Sequence of chain 1.TA:
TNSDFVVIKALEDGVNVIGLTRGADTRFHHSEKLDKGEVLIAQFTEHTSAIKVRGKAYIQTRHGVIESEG

Sequence of chain 1.UA:
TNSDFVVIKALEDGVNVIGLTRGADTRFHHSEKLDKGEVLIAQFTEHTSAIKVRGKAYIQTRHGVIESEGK

The protein below binds the small molecule below.
Small molecule (SMILES): N[C@@H](Cc1c[nH]c2ccccc12)C(=O)O

Binding-site contacts:
Ligand atom OXT contacts residue GLY25 of chain 1.UA at 4.0 Å.
Ligand atom CA contacts residue GLY25 of chain 1.UA at 3.5 Å.
Ligand atom CG contacts residue SER51 of chain 1.UA at 3.9 Å.
Ligand atom C contacts residue GLY25 of chain 1.UA at 3.5 Å.
Ligand atom CZ3 contacts residue HIS32 of chain 1.TA at 4.0 Å.
Ligand atom NE1 contacts residue GLN45 of chain 1.TA at 2.9 Å (h-bond).
Ligand atom CH2 contacts residue ILE20 of chain 1.TA at 4.0 Å (hydrophobic).
Ligand atom N contacts residue GLY25 of chain 1.UA at 2.8 Å (h-bond).
Ligand atom CB contacts residue THR28 of chain 1.UA at 3.5 Å.
Ligand atom CA contacts residue SER51 of chain 1.UA at 3.9 Å.
Ligand atom CE3 contacts residue HIS32 of chain 1.TA at 4.0 Å.
Ligand atom CB contacts residue THR23 of chain 1.UA at 3.7 Å.
Ligand atom OXT contacts residue THR50 of chain 1.TA at 2.9 Å (h-bond).
Ligand atom CZ3 contacts residue GLY21 of chain 1.TA at 3.6 Å.
Ligand atom N contacts residue THR23 of chain 1.UA at 2.8 Å (h-bond).
Ligand atom CA contacts residue THR23 of chain 1.UA at 3.7 Å.
Ligand atom CH2 contacts residue GLY21 of chain 1.TA at 3.5 Å.
Ligand atom CD1 contacts residue THR47 of chain 1.TA at 3.9 Å.
Ligand atom N contacts residue THR28 of chain 1.UA at 3.0 Å (h-bond).
Ligand atom OXT contacts residue THR47 of chain 1.TA at 2.6 Å (h-bond).
Ligand atom N contacts residue ARG24 of chain 1.UA at 3.9 Å.
Ligand atom CD1 contacts residue GLN45 of chain 1.TA at 3.6 Å.
Ligand atom O contacts residue SER51 of chain 1.UA at 2.8 Å (h-bond).
Ligand atom C contacts residue THR47 of chain 1.TA at 3.5 Å.
Ligand atom CZ2 contacts residue THR50 of chain 1.TA at 3.9 Å.
Ligand atom C contacts residue SER51 of chain 1.UA at 3.5 Å.
Ligand atom CZ2 contacts residue ALA44 of chain 1.TA at 3.9 Å (hydrophobic).
Ligand atom CD1 contacts residue SER51 of chain 1.UA at 3.6 Å.
Ligand atom CE2 contacts residue ALA44 of chain 1.TA at 3.9 Å (hydrophobic).
Ligand atom NE1 contacts residue ALA44 of chain 1.TA at 3.7 Å.
Ligand atom OXT contacts residue HIS49 of chain 1.TA at 3.8 Å.
Ligand atom CE2 contacts residue GLN45 of chain 1.TA at 4.0 Å.
Ligand atom O contacts residue GLY25 of chain 1.UA at 3.1 Å (h-bond).
Ligand atom O contacts residue ARG24 of chain 1.UA at 3.6 Å.
Ligand atom CZ2 contacts residue ILE53 of chain 1.TA at 4.0 Å (hydrophobic).
Ligand atom N contacts residue ASP27 of chain 1.UA at 3.0 Å (salt-bridge).
Ligand atom C contacts residue THR50 of chain 1.TA at 4.0 Å.
Ligand atom CB contacts residue SER51 of chain 1.UA at 3.5 Å.
Ligand atom CA contacts residue THR28 of chain 1.UA at 3.2 Å.
Ligand atom O contacts residue THR47 of chain 1.TA at 3.5 Å.